Sequence of chain 1.B:
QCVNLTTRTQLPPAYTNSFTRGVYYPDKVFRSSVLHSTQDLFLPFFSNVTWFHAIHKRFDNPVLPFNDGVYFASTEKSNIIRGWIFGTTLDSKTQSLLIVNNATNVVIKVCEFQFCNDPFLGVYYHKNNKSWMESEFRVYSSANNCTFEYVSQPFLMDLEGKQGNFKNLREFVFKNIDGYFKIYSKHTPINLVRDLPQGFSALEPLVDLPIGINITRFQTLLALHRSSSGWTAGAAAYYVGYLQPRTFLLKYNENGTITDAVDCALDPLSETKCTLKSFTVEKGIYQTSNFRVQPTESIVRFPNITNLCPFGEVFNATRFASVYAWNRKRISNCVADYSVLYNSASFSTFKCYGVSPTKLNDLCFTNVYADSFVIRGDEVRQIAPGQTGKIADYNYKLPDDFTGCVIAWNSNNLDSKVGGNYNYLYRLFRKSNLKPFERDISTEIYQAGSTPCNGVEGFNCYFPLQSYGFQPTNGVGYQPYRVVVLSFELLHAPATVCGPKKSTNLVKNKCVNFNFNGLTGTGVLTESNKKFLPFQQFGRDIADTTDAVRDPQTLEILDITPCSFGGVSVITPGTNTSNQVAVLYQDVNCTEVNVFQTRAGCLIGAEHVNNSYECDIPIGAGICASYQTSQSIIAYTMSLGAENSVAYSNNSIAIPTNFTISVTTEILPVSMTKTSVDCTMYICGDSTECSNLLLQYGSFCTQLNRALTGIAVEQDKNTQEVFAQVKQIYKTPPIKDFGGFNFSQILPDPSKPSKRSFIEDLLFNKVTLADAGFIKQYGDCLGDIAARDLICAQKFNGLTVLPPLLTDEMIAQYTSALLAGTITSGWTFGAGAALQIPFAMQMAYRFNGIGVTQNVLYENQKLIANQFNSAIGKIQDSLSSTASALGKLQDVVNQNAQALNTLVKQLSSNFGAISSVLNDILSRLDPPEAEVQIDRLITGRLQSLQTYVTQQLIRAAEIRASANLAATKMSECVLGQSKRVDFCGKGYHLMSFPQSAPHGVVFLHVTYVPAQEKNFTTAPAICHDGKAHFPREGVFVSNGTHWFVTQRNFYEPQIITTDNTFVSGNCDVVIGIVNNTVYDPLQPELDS

The small molecule below binds the protein below.
Small molecule (SMILES): CC(=O)N[C@H]1[C@H](O[C@H]2[C@H](O)[C@@H](NC(C)=O)CO[C@@H]2CO)O[C@H](CO)[C@@H](O)[C@@H]1O

Binding-site contacts:
Ligand atom C2 contacts residue HIS1101 of chain 1.B at 4.5 Å.
Ligand atom C6 contacts residue PHE1103 of chain 1.B at 3.1 Å (hydrophobic).
Ligand atom N2 contacts residue THR1100 of chain 1.B at 3.3 Å (h-bond).
Ligand atom C2 contacts residue ASN1098 of chain 1.B at 2.5 Å.
Ligand atom C3 contacts residue ASN1098 of chain 1.B at 3.8 Å.
Ligand atom C4 contacts residue HIS1101 of chain 1.B at 3.7 Å.
Ligand atom C7 contacts residue ASN1098 of chain 1.B at 3.2 Å.
Ligand atom C3 contacts residue THR1100 of chain 1.B at 3.3 Å.
Ligand atom N2 contacts residue ASN1098 of chain 1.B at 2.9 Å (h-bond).
Ligand atom C8 contacts residue ASN1098 of chain 1.B at 3.9 Å.
Ligand atom C1 contacts residue HIS1101 of chain 1.B at 4.4 Å.
Ligand atom C1 contacts residue THR1100 of chain 1.B at 3.0 Å.
Ligand atom C2 contacts residue THR1100 of chain 1.B at 3.3 Å.
Ligand atom O4 contacts residue HIS1101 of chain 1.B at 3.4 Å.
Ligand atom C5 contacts residue ASN1098 of chain 1.B at 3.7 Å.
Ligand atom O5 contacts residue ASN1098 of chain 1.B at 2.4 Å (h-bond).
Ligand atom C8 contacts residue HIS1101 of chain 1.B at 4.2 Å.
Ligand atom C7 contacts residue THR1100 of chain 1.B at 4.5 Å.
Ligand atom O6 contacts residue PHE1103 of chain 1.B at 3.4 Å.
Ligand atom O3 contacts residue THR1100 of chain 1.B at 4.3 Å.
Ligand atom C1 contacts residue ASN1098 of chain 1.B at 1.4 Å.
Ligand atom C4 contacts residue THR1100 of chain 1.B at 4.1 Å.
Ligand atom O5 contacts residue PHE1103 of chain 1.B at 3.6 Å.
Ligand atom C6 contacts residue HIS1101 of chain 1.B at 3.8 Å.
Ligand atom C5 contacts residue PHE1103 of chain 1.B at 3.8 Å (hydrophobic).
Ligand atom O5 contacts residue THR1100 of chain 1.B at 3.8 Å.
Ligand atom C5 contacts residue THR1100 of chain 1.B at 3.8 Å.
Ligand atom C7 contacts residue HIS1101 of chain 1.B at 4.2 Å.
Ligand atom C3 contacts residue HIS1101 of chain 1.B at 4.0 Å.
Ligand atom C4 contacts residue ASN1098 of chain 1.B at 4.2 Å.
Ligand atom O7 contacts residue ASN1098 of chain 1.B at 3.3 Å (h-bond).
Ligand atom O5 contacts residue HIS1101 of chain 1.B at 4.1 Å.
Ligand atom C5 contacts residue HIS1101 of chain 1.B at 3.2 Å.
Ligand atom N2 contacts residue HIS1101 of chain 1.B at 3.9 Å.